Binding-site contacts:
Ligand atom N2 contacts residue ASN12 of chain 38.M at 3.8 Å.
Ligand atom O5 contacts residue ASN12 of chain 38.M at 2.8 Å (h-bond).
Ligand atom C1 contacts residue ASN12 of chain 38.M at 2.2 Å.
Ligand atom C7 contacts residue ASN12 of chain 38.M at 3.9 Å.
Ligand atom O7 contacts residue ASN12 of chain 38.M at 3.6 Å.
Ligand atom C2 contacts residue ASN12 of chain 38.M at 3.3 Å.
Ligand atom C5 contacts residue ASN12 of chain 38.M at 4.2 Å.

Sequence of chain 38.M:
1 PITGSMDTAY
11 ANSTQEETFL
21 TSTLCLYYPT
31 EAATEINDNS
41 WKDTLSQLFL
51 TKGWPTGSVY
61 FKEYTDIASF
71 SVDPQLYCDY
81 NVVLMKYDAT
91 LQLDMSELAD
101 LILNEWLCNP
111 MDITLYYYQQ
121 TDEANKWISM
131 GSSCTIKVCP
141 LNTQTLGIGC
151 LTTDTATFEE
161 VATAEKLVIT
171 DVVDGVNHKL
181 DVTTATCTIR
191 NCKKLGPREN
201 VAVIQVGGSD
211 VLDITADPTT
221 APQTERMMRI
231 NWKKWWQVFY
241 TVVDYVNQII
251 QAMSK

This small molecule binds to this protein.
Small molecule (SMILES): CC(=O)N[C@H]1[C@H](O[C@H]2[C@H](O)[C@@H](NC(C)=O)CO[C@@H]2CO)O[C@H](CO)[C@@H](O)[C@@H]1O